Sequence of chain 4.E:
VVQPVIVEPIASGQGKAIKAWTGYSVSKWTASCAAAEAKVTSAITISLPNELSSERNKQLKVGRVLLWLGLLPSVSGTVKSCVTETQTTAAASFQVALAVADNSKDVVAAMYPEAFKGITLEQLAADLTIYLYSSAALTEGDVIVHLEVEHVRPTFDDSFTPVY

A protein and the small-molecule ligand that binds it are described below.
Small molecule (SMILES): Nc1ncnc2c1ncn2[C@@H]1O[C@H](COP(=O)=O)[C@@H](O[P](=O)(O)OC[C@H]2O[C@@H](n3ccc(=O)[nH]c3=O)[C@H](O)[C@@H]2O)[C@H]1O

Sequence of chain 50.F:
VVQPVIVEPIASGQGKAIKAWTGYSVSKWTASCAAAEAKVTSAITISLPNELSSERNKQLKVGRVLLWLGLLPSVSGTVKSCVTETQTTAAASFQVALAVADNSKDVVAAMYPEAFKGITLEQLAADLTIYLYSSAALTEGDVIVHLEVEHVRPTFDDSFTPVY

Binding-site contacts:
Ligand atom C5 contacts residue TRP47 of chain 4.E at 4.0 Å (hydrophobic).
Ligand atom O4' contacts residue GLU140 of chain 4.E at 4.1 Å.
Ligand atom N9 contacts residue LYS143 of chain 4.E at 3.8 Å.
Ligand atom N1 contacts residue TRP47 of chain 4.E at 3.8 Å.
Ligand atom C1' contacts residue TRP47 of chain 4.E at 4.3 Å (hydrophobic).
Ligand atom C6 contacts residue TRP47 of chain 4.E at 3.9 Å (hydrophobic).
Ligand atom N7 contacts residue TRP47 of chain 4.E at 4.0 Å.
Ligand atom N9 contacts residue TRP47 of chain 4.E at 4.0 Å.
Ligand atom C2' contacts residue LYS143 of chain 4.E at 4.5 Å.
Ligand atom O2' contacts residue GLU140 of chain 4.E at 3.0 Å (salt-bridge).
Ligand atom O4' contacts residue LYS143 of chain 4.E at 4.2 Å.
Ligand atom N7 contacts residue LYS143 of chain 4.E at 3.7 Å.
Ligand atom C8 contacts residue TRP47 of chain 4.E at 4.0 Å (hydrophobic).
Ligand atom C8 contacts residue LYS143 of chain 4.E at 2.8 Å.
Ligand atom OP1 contacts residue LYS45 of chain 50.F at 4.3 Å.
Ligand atom C2' contacts residue GLU140 of chain 4.E at 3.5 Å.
Ligand atom O4' contacts residue TRP47 of chain 4.E at 4.0 Å.
Ligand atom N3 contacts residue TRP47 of chain 4.E at 3.9 Å.
Ligand atom C1' contacts residue LYS143 of chain 4.E at 4.0 Å.
Ligand atom C1' contacts residue GLU140 of chain 4.E at 3.2 Å.
Ligand atom N6 contacts residue TRP47 of chain 4.E at 4.2 Å.
Ligand atom C2 contacts residue TRP47 of chain 4.E at 3.8 Å (hydrophobic).
Ligand atom C8 contacts residue GLU140 of chain 4.E at 4.1 Å.
Ligand atom C4 contacts residue TRP47 of chain 4.E at 3.9 Å (hydrophobic).
Ligand atom N9 contacts residue GLU140 of chain 4.E at 4.1 Å.